The small molecule below binds the protein below.
Small molecule (SMILES): Cc1cc(CCCCCOc2c(Cl)cc(C3=NCCO3)cc2Cl)on1

Sequence of chain 11.C:
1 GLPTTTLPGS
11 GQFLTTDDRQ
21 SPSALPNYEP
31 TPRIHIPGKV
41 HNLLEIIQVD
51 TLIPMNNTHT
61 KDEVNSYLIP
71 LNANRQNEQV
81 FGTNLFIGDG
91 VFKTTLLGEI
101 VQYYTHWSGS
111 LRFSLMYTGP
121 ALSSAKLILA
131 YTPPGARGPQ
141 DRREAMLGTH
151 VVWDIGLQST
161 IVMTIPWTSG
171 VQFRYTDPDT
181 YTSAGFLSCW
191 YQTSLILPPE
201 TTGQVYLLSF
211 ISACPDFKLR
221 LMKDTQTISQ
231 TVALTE

Sequence of chain 15.C:
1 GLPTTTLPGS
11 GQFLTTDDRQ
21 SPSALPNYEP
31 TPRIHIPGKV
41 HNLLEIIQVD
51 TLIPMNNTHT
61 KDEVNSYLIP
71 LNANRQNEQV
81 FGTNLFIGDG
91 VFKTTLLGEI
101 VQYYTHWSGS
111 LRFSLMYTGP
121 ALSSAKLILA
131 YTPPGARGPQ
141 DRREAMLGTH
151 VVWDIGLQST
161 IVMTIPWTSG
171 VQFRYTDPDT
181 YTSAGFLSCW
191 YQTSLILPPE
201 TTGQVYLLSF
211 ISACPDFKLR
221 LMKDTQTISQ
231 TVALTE

Sequence of chain 15.A:
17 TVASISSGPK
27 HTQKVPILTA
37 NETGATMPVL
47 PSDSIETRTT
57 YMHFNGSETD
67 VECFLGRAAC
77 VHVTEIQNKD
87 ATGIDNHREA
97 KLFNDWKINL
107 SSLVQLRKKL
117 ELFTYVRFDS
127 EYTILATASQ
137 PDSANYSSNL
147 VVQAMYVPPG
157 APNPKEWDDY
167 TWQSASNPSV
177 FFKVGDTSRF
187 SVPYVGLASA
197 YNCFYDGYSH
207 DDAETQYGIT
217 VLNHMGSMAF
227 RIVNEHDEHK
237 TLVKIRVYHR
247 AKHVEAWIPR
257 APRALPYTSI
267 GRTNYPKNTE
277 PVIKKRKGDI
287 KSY

Binding-site contacts:
Ligand atom CL2 contacts residue TYR128 of chain 15.A at 3.4 Å.
Ligand atom C5C contacts residue TYR152 of chain 15.A at 3.8 Å (hydrophobic).
Ligand atom C5B contacts residue PHE186 of chain 15.A at 3.8 Å (hydrophobic).
Ligand atom C4B contacts residue TYR152 of chain 15.A at 3.7 Å (hydrophobic).
Ligand atom CL1 contacts residue LEU25 of chain 15.C at 3.5 Å.
Ligand atom O1A contacts residue PHE186 of chain 15.A at 3.4 Å.
Ligand atom C3B contacts residue TYR152 of chain 15.A at 3.9 Å (hydrophobic).
Ligand atom C4B contacts residue PHE186 of chain 15.A at 3.6 Å (hydrophobic).
Ligand atom C5 contacts residue LEU106 of chain 15.A at 3.7 Å (hydrophobic).
Ligand atom C5A contacts residue VAL176 of chain 15.A at 3.8 Å (hydrophobic).
Ligand atom CL2 contacts residue MET224 of chain 15.A at 3.2 Å.
Ligand atom O1B contacts residue VAL188 of chain 15.A at 3.8 Å.
Ligand atom O1 contacts residue LEU106 of chain 15.A at 3.7 Å.
Ligand atom C4 contacts residue TYR197 of chain 15.A at 3.6 Å (hydrophobic).
Ligand atom C31 contacts residue ASN219 of chain 15.A at 3.7 Å.
Ligand atom C4A contacts residue PRO174 of chain 15.A at 3.2 Å (hydrophobic).
Ligand atom C4C contacts residue VAL191 of chain 15.A at 3.7 Å (hydrophobic).
Ligand atom C5B contacts residue MET224 of chain 15.A at 3.8 Å (hydrophobic).
Ligand atom C1C contacts residue TYR128 of chain 15.A at 3.6 Å (hydrophobic).
Ligand atom C5 contacts residue MET221 of chain 15.A at 3.9 Å (hydrophobic).
Ligand atom N3A contacts residue PRO174 of chain 15.A at 3.3 Å (h-bond).
Ligand atom C3B contacts residue ALA24 of chain 15.C at 4.0 Å (hydrophobic).
Ligand atom C3C contacts residue TYR128 of chain 15.A at 3.8 Å (hydrophobic).
Ligand atom C5A contacts residue ALA150 of chain 15.A at 3.4 Å (hydrophobic).
Ligand atom O1 contacts residue MET221 of chain 15.A at 3.4 Å (h-bond).
Ligand atom CL1 contacts residue VAL188 of chain 15.A at 3.7 Å.
Ligand atom C31 contacts residue TYR197 of chain 15.A at 3.6 Å (hydrophobic).
Ligand atom N2 contacts residue ASN219 of chain 15.A at 3.5 Å (h-bond).
Ligand atom C4A contacts residue ALA150 of chain 15.A at 3.9 Å (hydrophobic).
Ligand atom C4A contacts residue VAL176 of chain 15.A at 3.9 Å (hydrophobic).
Ligand atom C2C contacts residue MET221 of chain 15.A at 3.3 Å (hydrophobic).
Ligand atom C3C contacts residue ILE104 of chain 15.A at 3.6 Å (hydrophobic).
Ligand atom N3A contacts residue ALA24 of chain 15.C at 3.8 Å.
Ligand atom C1C contacts residue LEU106 of chain 15.A at 3.9 Å (hydrophobic).
Ligand atom C2C contacts residue ILE104 of chain 15.A at 3.9 Å (hydrophobic).
Ligand atom C4A contacts residue SER175 of chain 15.A at 3.6 Å.
Ligand atom CL2 contacts residue ILE104 of chain 15.A at 3.4 Å.
Ligand atom C2A contacts residue PHE186 of chain 15.A at 3.6 Å (hydrophobic).
Ligand atom N2 contacts residue MET221 of chain 15.A at 3.9 Å.
Ligand atom O1A contacts residue MET224 of chain 15.A at 3.9 Å.